A protein and the small-molecule ligand that binds it are described below.
Small molecule (SMILES): CC1(C)C(=O)N2C(C)(C)C(=O)N3c4ccc(C(=O)NCCCCC[C@@H]5SC[C@@H]6NC(=O)N[C@@H]65)cc4N4C(=O)C(C)(C)N(C1=O)[Fe]342

Binding-site contacts:
Ligand atom C1 contacts residue LEU25 of chain 3.A at 3.7 Å (hydrophobic).
Ligand atom C1 contacts residue SER45 of chain 3.A at 3.9 Å.
Ligand atom O2 contacts residue TRP120 of chain 1.A at 4.0 Å.
Ligand atom N1 contacts residue LEU25 of chain 3.A at 3.9 Å.
Ligand atom O1 contacts residue ASP128 of chain 3.A at 3.8 Å.
Ligand atom C6 contacts residue SER45 of chain 3.A at 3.4 Å.
Ligand atom O1 contacts residue ASN23 of chain 3.A at 3.0 Å (h-bond).
Ligand atom C4 contacts residue TRP108 of chain 3.A at 3.3 Å (hydrophobic).
Ligand atom N2 contacts residue ASP128 of chain 3.A at 2.8 Å (salt-bridge).
Ligand atom O1 contacts residue TYR43 of chain 3.A at 2.7 Å (h-bond).
Ligand atom O1 contacts residue LEU25 of chain 3.A at 4.0 Å.
Ligand atom O1 contacts residue SER27 of chain 3.A at 2.7 Å (h-bond).
Ligand atom C5 contacts residue TRP120 of chain 1.A at 3.6 Å (hydrophobic).
Ligand atom C7 contacts residue TRP79 of chain 3.A at 3.8 Å (hydrophobic).
Ligand atom C11 contacts residue ASN49 of chain 3.A at 3.9 Å.
Ligand atom S1 contacts residue TRP79 of chain 3.A at 3.6 Å.
Ligand atom S1 contacts residue TRP92 of chain 3.A at 3.8 Å.
Ligand atom O2 contacts residue ASN49 of chain 3.A at 2.8 Å (h-bond).
Ligand atom C1 contacts residue SER27 of chain 3.A at 3.7 Å.
Ligand atom C6 contacts residue VAL47 of chain 3.A at 3.8 Å (hydrophobic).
Ligand atom C1 contacts residue ASN23 of chain 3.A at 3.8 Å.
Ligand atom N2 contacts residue LEU25 of chain 3.A at 3.8 Å.
Ligand atom C11 contacts residue TRP120 of chain 1.A at 4.0 Å (hydrophobic).
Ligand atom C2 contacts residue TRP120 of chain 1.A at 3.7 Å (hydrophobic).
Ligand atom S1 contacts residue THR90 of chain 3.A at 3.5 Å (h-bond).
Ligand atom C8 contacts residue VAL47 of chain 3.A at 4.0 Å (hydrophobic).
Ligand atom C9 contacts residue TRP79 of chain 3.A at 3.7 Å (hydrophobic).
Ligand atom N2 contacts residue TYR43 of chain 3.A at 3.9 Å.
Ligand atom N2 contacts residue ASN23 of chain 3.A at 3.9 Å.
Ligand atom C3 contacts residue ASP128 of chain 3.A at 3.9 Å.
Ligand atom C1 contacts residue TYR43 of chain 3.A at 3.5 Å (hydrophobic).
Ligand atom O1 contacts residue SER45 of chain 3.A at 4.0 Å.
Ligand atom C10 contacts residue SER88 of chain 3.A at 3.9 Å.
Ligand atom O2 contacts residue GLY48 of chain 3.A at 3.3 Å.
Ligand atom C2 contacts residue VAL47 of chain 3.A at 3.8 Å (hydrophobic).
Ligand atom C3 contacts residue TRP108 of chain 3.A at 3.8 Å (hydrophobic).
Ligand atom N1 contacts residue SER45 of chain 3.A at 3.0 Å (h-bond).
Ligand atom C7 contacts residue LEU110 of chain 3.A at 3.9 Å (hydrophobic).
Ligand atom C1 contacts residue ASP128 of chain 3.A at 3.7 Å.
Ligand atom N1 contacts residue VAL47 of chain 3.A at 3.6 Å.

Sequence of chain 3.A:
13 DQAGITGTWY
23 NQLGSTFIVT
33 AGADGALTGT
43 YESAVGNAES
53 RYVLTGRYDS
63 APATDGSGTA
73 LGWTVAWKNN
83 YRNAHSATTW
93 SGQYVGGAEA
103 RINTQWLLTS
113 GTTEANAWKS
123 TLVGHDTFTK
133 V

Sequence of chain 1.A:
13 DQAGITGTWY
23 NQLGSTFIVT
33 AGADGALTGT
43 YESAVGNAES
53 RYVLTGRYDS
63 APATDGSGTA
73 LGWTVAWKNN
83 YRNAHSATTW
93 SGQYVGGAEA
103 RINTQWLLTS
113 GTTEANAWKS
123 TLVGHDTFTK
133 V